The small molecule below binds the protein below.
Small molecule (SMILES): CC(=O)N[C@@H]1[C@@H](O)[C@H](O)[C@@H](CO)O[C@H]1O

Binding-site contacts:
Ligand atom C8 contacts residue TYR128 of chain 1.A at 3.7 Å (hydrophobic).
Ligand atom N2 contacts residue TYR128 of chain 1.A at 3.5 Å (h-bond).
Ligand atom C3 contacts residue ARG127 of chain 1.A at 3.4 Å.
Ligand atom C3 contacts residue SER6 of chain 1.G at 3.7 Å.
Ligand atom O4 contacts residue TYR128 of chain 1.A at 3.8 Å.
Ligand atom C2 contacts residue ARG127 of chain 1.A at 3.8 Å.
Ligand atom C2 contacts residue TYR128 of chain 1.A at 4.0 Å (hydrophobic).
Ligand atom C3 contacts residue TYR128 of chain 1.A at 3.2 Å (hydrophobic).
Ligand atom O5 contacts residue SER6 of chain 1.G at 2.4 Å (h-bond).
Ligand atom O3 contacts residue TYR128 of chain 1.A at 2.5 Å (h-bond).
Ligand atom C7 contacts residue GLN7 of chain 1.G at 3.9 Å.
Ligand atom C7 contacts residue ASN173 of chain 1.A at 3.7 Å.
Ligand atom C5 contacts residue ARG56 of chain 1.A at 4.0 Å.
Ligand atom O7 contacts residue ARG127 of chain 1.A at 3.6 Å (salt-bridge).
Ligand atom C3 contacts residue ARG56 of chain 1.A at 3.7 Å.
Ligand atom C8 contacts residue LYS49 of chain 1.A at 4.0 Å.
Ligand atom O3 contacts residue ARG127 of chain 1.A at 2.5 Å (salt-bridge).
Ligand atom O4 contacts residue ARG56 of chain 1.A at 2.6 Å (salt-bridge).
Ligand atom C4 contacts residue ARG56 of chain 1.A at 3.6 Å.
Ligand atom O7 contacts residue ASN173 of chain 1.A at 2.9 Å (h-bond).
Ligand atom O6 contacts residue GLU180 of chain 1.A at 3.9 Å.
Ligand atom C6 contacts residue PRO4 of chain 1.G at 3.2 Å (hydrophobic).
Ligand atom O5 contacts residue VAL5 of chain 1.G at 4.0 Å.
Ligand atom O6 contacts residue VAL176 of chain 1.A at 3.2 Å.
Ligand atom O3 contacts residue ASP124 of chain 1.A at 4.1 Å.
Ligand atom C7 contacts residue TYR128 of chain 1.A at 3.2 Å (hydrophobic).
Ligand atom C4 contacts residue ARG127 of chain 1.A at 3.4 Å.
Ligand atom O7 contacts residue ASP124 of chain 1.A at 3.2 Å (salt-bridge).
Ligand atom O7 contacts residue TYR128 of chain 1.A at 3.3 Å (h-bond).
Ligand atom C1 contacts residue SER6 of chain 1.G at 1.4 Å.
Ligand atom C7 contacts residue SER6 of chain 1.G at 3.8 Å.
Ligand atom C5 contacts residue SER6 of chain 1.G at 3.6 Å.
Ligand atom C8 contacts residue ALA8 of chain 1.G at 3.6 Å (hydrophobic).
Ligand atom N2 contacts residue SER6 of chain 1.G at 2.8 Å (h-bond).
Ligand atom C8 contacts residue GLN7 of chain 1.G at 3.4 Å.
Ligand atom O5 contacts residue PRO4 of chain 1.G at 3.8 Å.
Ligand atom O6 contacts residue ARG127 of chain 1.A at 3.9 Å.
Ligand atom C2 contacts residue SER6 of chain 1.G at 2.3 Å.
Ligand atom O4 contacts residue ARG127 of chain 1.A at 3.4 Å (salt-bridge).
Ligand atom O6 contacts residue PRO4 of chain 1.G at 3.1 Å (h-bond).

Sequence of chain 1.G:
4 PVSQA

Sequence of chain 1.A:
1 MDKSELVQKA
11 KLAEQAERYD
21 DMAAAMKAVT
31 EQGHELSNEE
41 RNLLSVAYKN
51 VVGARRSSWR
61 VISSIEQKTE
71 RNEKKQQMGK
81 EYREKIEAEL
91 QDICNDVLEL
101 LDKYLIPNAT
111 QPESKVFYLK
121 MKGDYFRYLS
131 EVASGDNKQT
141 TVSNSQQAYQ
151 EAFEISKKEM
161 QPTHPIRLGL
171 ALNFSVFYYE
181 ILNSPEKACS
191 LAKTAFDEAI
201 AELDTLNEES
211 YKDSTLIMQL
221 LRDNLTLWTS